Sequence of chain 1.A:
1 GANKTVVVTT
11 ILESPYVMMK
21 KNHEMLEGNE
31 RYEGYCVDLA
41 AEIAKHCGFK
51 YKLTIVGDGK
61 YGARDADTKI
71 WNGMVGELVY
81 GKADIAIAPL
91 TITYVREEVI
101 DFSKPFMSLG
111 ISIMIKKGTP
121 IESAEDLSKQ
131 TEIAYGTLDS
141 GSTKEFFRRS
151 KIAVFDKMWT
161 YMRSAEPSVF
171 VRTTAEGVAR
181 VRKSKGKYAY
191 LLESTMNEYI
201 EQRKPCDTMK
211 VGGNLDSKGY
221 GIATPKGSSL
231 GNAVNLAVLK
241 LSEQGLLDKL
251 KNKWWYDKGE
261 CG

The small molecule below binds the protein below.
Small molecule (SMILES): N[C@@H](CCC(=O)O)C(=O)O

Binding-site contacts:
Ligand atom OE1 contacts residue THR143 of chain 1.A at 3.1 Å (h-bond).
Ligand atom OE1 contacts residue LEU138 of chain 1.A at 4.1 Å.
Ligand atom CA contacts residue TYR61 of chain 1.A at 4.0 Å (hydrophobic).
Ligand atom N contacts residue THR91 of chain 1.A at 2.9 Å (h-bond).
Ligand atom CD contacts residue GLU193 of chain 1.A at 3.9 Å.
Ligand atom N contacts residue PRO89 of chain 1.A at 2.9 Å (h-bond).
Ligand atom O contacts residue PRO89 of chain 1.A at 3.7 Å.
Ligand atom C contacts residue SER142 of chain 1.A at 3.4 Å.
Ligand atom O contacts residue LEU90 of chain 1.A at 3.7 Å.
Ligand atom OXT contacts residue SER142 of chain 1.A at 2.8 Å (h-bond).
Ligand atom CD contacts residue THR143 of chain 1.A at 3.2 Å.
Ligand atom C contacts residue THR91 of chain 1.A at 3.8 Å.
Ligand atom OE2 contacts residue THR143 of chain 1.A at 2.6 Å (h-bond).
Ligand atom CB contacts residue GLU193 of chain 1.A at 4.0 Å.
Ligand atom O contacts residue THR91 of chain 1.A at 3.0 Å (h-bond).
Ligand atom N contacts residue GLU193 of chain 1.A at 2.8 Å (salt-bridge).
Ligand atom CA contacts residue PRO89 of chain 1.A at 4.0 Å (hydrophobic).
Ligand atom OXT contacts residue TYR61 of chain 1.A at 3.3 Å.
Ligand atom CD contacts residue LEU138 of chain 1.A at 4.0 Å (hydrophobic).
Ligand atom CA contacts residue GLU193 of chain 1.A at 3.4 Å.
Ligand atom C contacts residue TYR61 of chain 1.A at 3.6 Å (hydrophobic).
Ligand atom O contacts residue TYR61 of chain 1.A at 3.5 Å.
Ligand atom OXT contacts residue ARG96 of chain 1.A at 2.8 Å (salt-bridge).
Ligand atom CA contacts residue THR91 of chain 1.A at 3.5 Å.
Ligand atom OE2 contacts residue GLU193 of chain 1.A at 3.6 Å.
Ligand atom N contacts residue SER142 of chain 1.A at 4.1 Å.
Ligand atom CB contacts residue LEU138 of chain 1.A at 4.0 Å (hydrophobic).
Ligand atom C contacts residue ARG96 of chain 1.A at 3.4 Å.
Ligand atom OE1 contacts residue GLY141 of chain 1.A at 3.7 Å.
Ligand atom CB contacts residue TYR61 of chain 1.A at 3.5 Å (hydrophobic).
Ligand atom O contacts residue SER142 of chain 1.A at 4.0 Å.
Ligand atom OXT contacts residue GLY141 of chain 1.A at 3.2 Å.
Ligand atom C contacts residue PRO89 of chain 1.A at 4.3 Å (hydrophobic).
Ligand atom N contacts residue TYR61 of chain 1.A at 4.0 Å.
Ligand atom N contacts residue TYR220 of chain 1.A at 3.7 Å.
Ligand atom CG contacts residue LEU138 of chain 1.A at 3.8 Å (hydrophobic).
Ligand atom O contacts residue ARG96 of chain 1.A at 2.7 Å (salt-bridge).
Ligand atom CA contacts residue SER142 of chain 1.A at 3.3 Å.
Ligand atom CG contacts residue GLU193 of chain 1.A at 3.5 Å.
Ligand atom OE1 contacts residue SER142 of chain 1.A at 3.4 Å (h-bond).